This small molecule binds to this protein.
Small molecule (SMILES): O=c1[nH]c2cc(C(F)(F)F)c(N3CCOCC3)cc2n(CP(=O)(O)O)c1=O

Sequence of chain 1.B:
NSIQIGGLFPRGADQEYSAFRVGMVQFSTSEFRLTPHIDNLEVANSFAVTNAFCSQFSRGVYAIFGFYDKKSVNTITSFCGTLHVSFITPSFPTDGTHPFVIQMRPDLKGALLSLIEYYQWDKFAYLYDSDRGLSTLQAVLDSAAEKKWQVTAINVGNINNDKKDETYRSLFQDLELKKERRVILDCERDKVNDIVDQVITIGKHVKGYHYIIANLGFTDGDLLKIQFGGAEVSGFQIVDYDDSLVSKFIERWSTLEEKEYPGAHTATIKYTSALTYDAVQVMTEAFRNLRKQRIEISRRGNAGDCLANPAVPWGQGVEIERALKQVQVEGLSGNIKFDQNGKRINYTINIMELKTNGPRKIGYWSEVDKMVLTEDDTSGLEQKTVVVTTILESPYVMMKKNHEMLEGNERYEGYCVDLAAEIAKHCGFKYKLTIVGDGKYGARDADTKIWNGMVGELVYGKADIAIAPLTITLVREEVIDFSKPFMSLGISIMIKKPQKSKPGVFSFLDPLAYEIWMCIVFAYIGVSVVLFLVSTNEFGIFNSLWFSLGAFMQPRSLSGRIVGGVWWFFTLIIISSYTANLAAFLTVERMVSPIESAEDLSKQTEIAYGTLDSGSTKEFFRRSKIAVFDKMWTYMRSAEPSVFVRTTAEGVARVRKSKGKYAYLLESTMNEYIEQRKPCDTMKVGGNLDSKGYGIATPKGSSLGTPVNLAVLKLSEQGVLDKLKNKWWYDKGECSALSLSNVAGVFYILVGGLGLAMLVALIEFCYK

Binding-site contacts:
Ligand atom CAW contacts residue TYR441 of chain 1.B at 3.6 Å (hydrophobic).
Ligand atom CAJ contacts residue PRO469 of chain 1.B at 3.5 Å (hydrophobic).
Ligand atom OAA contacts residue LEU470 of chain 1.B at 3.4 Å.
Ligand atom OAE contacts residue SER645 of chain 1.B at 3.3 Å (h-bond).
Ligand atom OAB contacts residue ARG476 of chain 1.B at 2.9 Å (salt-bridge).
Ligand atom CAS contacts residue TYR723 of chain 1.B at 3.5 Å (hydrophobic).
Ligand atom CAV contacts residue PRO469 of chain 1.B at 3.6 Å (hydrophobic).
Ligand atom NAP contacts residue TYR441 of chain 1.B at 3.5 Å.
Ligand atom CAL contacts residue THR677 of chain 1.B at 3.4 Å.
Ligand atom NAY contacts residue TYR441 of chain 1.B at 3.7 Å.
Ligand atom OAA contacts residue ARG476 of chain 1.B at 2.6 Å (salt-bridge).
Ligand atom CAU contacts residue TYR441 of chain 1.B at 3.7 Å (hydrophobic).
Ligand atom CAZ contacts residue TYR723 of chain 1.B at 3.3 Å (hydrophobic).
Ligand atom CAZ contacts residue TYR441 of chain 1.B at 3.9 Å (hydrophobic).
Ligand atom OAC contacts residue SER645 of chain 1.B at 2.8 Å (h-bond).
Ligand atom FAG contacts residue TYR723 of chain 1.B at 3.1 Å.
Ligand atom CAT contacts residue THR471 of chain 1.B at 3.4 Å.
Ligand atom CAJ contacts residue TYR723 of chain 1.B at 3.4 Å (hydrophobic).
Ligand atom FAG contacts residue TYR441 of chain 1.B at 3.7 Å.
Ligand atom CAT contacts residue PRO469 of chain 1.B at 3.8 Å (hydrophobic).
Ligand atom NAP contacts residue PRO469 of chain 1.B at 2.9 Å (h-bond).
Ligand atom FAG contacts residue TYR396 of chain 1.B at 3.8 Å.
Ligand atom OAQ contacts residue THR677 of chain 1.B at 3.0 Å (h-bond).
Ligand atom CAV contacts residue TYR441 of chain 1.B at 3.5 Å (hydrophobic).
Ligand atom FAF contacts residue THR698 of chain 1.B at 3.1 Å.
Ligand atom FAF contacts residue TYR723 of chain 1.B at 2.8 Å.
Ligand atom CAT contacts residue ARG476 of chain 1.B at 3.8 Å.
Ligand atom OAA contacts residue TYR441 of chain 1.B at 3.7 Å.
Ligand atom FAH contacts residue GLU393 of chain 1.B at 3.3 Å.
Ligand atom CAJ contacts residue TYR441 of chain 1.B at 3.4 Å (hydrophobic).
Ligand atom PBA contacts residue SER645 of chain 1.B at 3.2 Å.
Ligand atom OAD contacts residue SER645 of chain 1.B at 2.7 Å (h-bond).
Ligand atom CAT contacts residue TYR441 of chain 1.B at 3.5 Å (hydrophobic).
Ligand atom FAG contacts residue PRO469 of chain 1.B at 3.2 Å.
Ligand atom CAM contacts residue GLU696 of chain 1.B at 3.7 Å.
Ligand atom CAS contacts residue TYR441 of chain 1.B at 3.5 Å (hydrophobic).
Ligand atom OAC contacts residue GLY644 of chain 1.B at 3.9 Å.
Ligand atom NAP contacts residue THR471 of chain 1.B at 3.4 Å (h-bond).
Ligand atom FAH contacts residue TYR441 of chain 1.B at 3.7 Å.
Ligand atom OAA contacts residue THR471 of chain 1.B at 3.1 Å (h-bond).